Sequence of chain 10.C:
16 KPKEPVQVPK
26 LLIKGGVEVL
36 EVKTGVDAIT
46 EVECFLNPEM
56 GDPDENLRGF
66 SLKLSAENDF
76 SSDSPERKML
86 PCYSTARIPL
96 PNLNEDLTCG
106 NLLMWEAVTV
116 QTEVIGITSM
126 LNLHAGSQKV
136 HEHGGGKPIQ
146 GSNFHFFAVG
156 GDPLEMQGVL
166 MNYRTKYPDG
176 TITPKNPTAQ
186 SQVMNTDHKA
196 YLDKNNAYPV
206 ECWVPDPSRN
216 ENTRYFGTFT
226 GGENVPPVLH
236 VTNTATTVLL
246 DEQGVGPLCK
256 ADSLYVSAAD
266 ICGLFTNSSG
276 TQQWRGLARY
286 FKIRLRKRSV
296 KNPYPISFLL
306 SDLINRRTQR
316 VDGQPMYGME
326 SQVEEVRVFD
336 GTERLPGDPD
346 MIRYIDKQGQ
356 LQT

This small molecule binds to this protein.
Small molecule (SMILES): CC(=O)N[C@H]1[C@H]([C@H](O)[C@H](O)CO)O[C@@](O[C@H](CO)[C@@H](O)[C@@H]2O[C@@H](C(=O)O)C[C@H](O)[C@H]2NC(C)=O)(C(=O)O)C[C@@H]1O

Sequence of chain 10.B:
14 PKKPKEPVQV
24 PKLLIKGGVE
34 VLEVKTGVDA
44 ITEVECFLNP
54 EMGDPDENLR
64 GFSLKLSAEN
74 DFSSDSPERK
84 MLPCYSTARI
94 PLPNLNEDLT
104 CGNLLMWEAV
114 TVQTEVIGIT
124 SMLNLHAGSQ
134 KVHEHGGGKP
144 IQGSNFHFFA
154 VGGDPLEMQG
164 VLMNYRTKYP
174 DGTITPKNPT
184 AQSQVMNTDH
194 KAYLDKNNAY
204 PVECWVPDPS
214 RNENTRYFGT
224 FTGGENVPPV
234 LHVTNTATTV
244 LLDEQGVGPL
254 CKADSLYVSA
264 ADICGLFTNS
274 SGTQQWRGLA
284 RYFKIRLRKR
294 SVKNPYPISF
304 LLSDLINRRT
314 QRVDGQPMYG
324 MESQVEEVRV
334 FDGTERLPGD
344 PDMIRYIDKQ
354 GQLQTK

Sequence of chain 10.A:
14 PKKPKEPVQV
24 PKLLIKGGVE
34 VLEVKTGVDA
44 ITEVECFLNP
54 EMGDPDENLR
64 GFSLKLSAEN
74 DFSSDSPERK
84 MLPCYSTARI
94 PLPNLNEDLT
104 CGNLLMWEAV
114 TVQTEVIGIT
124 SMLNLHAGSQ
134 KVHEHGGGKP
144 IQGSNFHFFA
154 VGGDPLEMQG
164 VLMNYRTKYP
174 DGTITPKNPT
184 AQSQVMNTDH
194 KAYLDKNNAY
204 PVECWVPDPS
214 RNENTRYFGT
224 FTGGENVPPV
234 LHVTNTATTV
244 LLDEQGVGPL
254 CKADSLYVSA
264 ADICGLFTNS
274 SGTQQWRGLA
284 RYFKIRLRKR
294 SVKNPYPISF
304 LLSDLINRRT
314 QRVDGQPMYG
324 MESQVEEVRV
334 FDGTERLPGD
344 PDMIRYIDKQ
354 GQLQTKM

Binding-site contacts:
Ligand atom O1A contacts residue LYS68 of chain 10.B at 2.9 Å.
Ligand atom O1A contacts residue SER274 of chain 10.B at 2.6 Å (h-bond).
Ligand atom C10 contacts residue ASN272 of chain 10.B at 4.0 Å.
Ligand atom C11 contacts residue PHE75 of chain 10.C at 2.3 Å (hydrophobic).
Ligand atom O9 contacts residue LYS68 of chain 10.B at 2.9 Å (salt-bridge).
Ligand atom C6 contacts residue ASN272 of chain 10.B at 3.6 Å.
Ligand atom C4 contacts residue ASN272 of chain 10.B at 4.1 Å.
Ligand atom C11 contacts residue ASN272 of chain 10.B at 3.6 Å.
Ligand atom C10 contacts residue PHE75 of chain 10.C at 3.1 Å (hydrophobic).
Ligand atom O1B contacts residue SER274 of chain 10.B at 4.1 Å.
Ligand atom C8 contacts residue GLN278 of chain 10.B at 3.6 Å.
Ligand atom C9 contacts residue LYS68 of chain 10.B at 3.8 Å.
Ligand atom C11 contacts residue SER274 of chain 10.B at 4.0 Å.
Ligand atom C11 contacts residue THR276 of chain 10.B at 3.3 Å.
Ligand atom C11 contacts residue PHE270 of chain 10.B at 3.8 Å (hydrophobic).
Ligand atom N5 contacts residue ASN272 of chain 10.B at 3.2 Å (h-bond).
Ligand atom C11 contacts residue GLN278 of chain 10.B at 3.5 Å.
Ligand atom O9 contacts residue GLN278 of chain 10.B at 4.0 Å.
Ligand atom C10 contacts residue GLN278 of chain 10.B at 4.0 Å.
Ligand atom O1B contacts residue ASN272 of chain 10.B at 3.4 Å (h-bond).
Ligand atom O7 contacts residue LEU62 of chain 10.B at 3.8 Å.
Ligand atom O8 contacts residue GLN278 of chain 10.B at 3.5 Å (h-bond).
Ligand atom O1B contacts residue LYS68 of chain 10.B at 3.9 Å.
Ligand atom C9 contacts residue LEU67 of chain 10.B at 4.1 Å (hydrophobic).
Ligand atom C11 contacts residue HIS138 of chain 10.A at 3.5 Å.
Ligand atom O8 contacts residue ASN272 of chain 10.B at 3.5 Å (h-bond).
Ligand atom C1 contacts residue LYS68 of chain 10.B at 3.6 Å.
Ligand atom C1 contacts residue SER274 of chain 10.B at 3.7 Å.
Ligand atom O10 contacts residue LEU62 of chain 10.B at 4.0 Å.
Ligand atom C7 contacts residue GLN278 of chain 10.B at 3.8 Å.
Ligand atom C9 contacts residue GLN278 of chain 10.B at 3.2 Å.
Ligand atom C11 contacts residue LEU62 of chain 10.B at 4.1 Å (hydrophobic).
Ligand atom N5 contacts residue GLN278 of chain 10.B at 3.9 Å.
Ligand atom C1 contacts residue ASN272 of chain 10.B at 3.8 Å.
Ligand atom C11 contacts residue PHE65 of chain 10.B at 3.8 Å (hydrophobic).
Ligand atom C5 contacts residue ASN272 of chain 10.B at 4.1 Å.
Ligand atom O10 contacts residue PHE75 of chain 10.C at 3.0 Å.
Ligand atom O9 contacts residue LEU67 of chain 10.B at 3.3 Å.
Ligand atom O1B contacts residue THR276 of chain 10.B at 3.7 Å.
Ligand atom O8 contacts residue LYS68 of chain 10.B at 3.4 Å.